The small molecule below binds the protein below.
Small molecule (SMILES): Nc1ccn([C@H]2C[C@H](O)[C@@H](COP(=O)(O)O)O2)c(=O)n1

Sequence of chain 34.A:
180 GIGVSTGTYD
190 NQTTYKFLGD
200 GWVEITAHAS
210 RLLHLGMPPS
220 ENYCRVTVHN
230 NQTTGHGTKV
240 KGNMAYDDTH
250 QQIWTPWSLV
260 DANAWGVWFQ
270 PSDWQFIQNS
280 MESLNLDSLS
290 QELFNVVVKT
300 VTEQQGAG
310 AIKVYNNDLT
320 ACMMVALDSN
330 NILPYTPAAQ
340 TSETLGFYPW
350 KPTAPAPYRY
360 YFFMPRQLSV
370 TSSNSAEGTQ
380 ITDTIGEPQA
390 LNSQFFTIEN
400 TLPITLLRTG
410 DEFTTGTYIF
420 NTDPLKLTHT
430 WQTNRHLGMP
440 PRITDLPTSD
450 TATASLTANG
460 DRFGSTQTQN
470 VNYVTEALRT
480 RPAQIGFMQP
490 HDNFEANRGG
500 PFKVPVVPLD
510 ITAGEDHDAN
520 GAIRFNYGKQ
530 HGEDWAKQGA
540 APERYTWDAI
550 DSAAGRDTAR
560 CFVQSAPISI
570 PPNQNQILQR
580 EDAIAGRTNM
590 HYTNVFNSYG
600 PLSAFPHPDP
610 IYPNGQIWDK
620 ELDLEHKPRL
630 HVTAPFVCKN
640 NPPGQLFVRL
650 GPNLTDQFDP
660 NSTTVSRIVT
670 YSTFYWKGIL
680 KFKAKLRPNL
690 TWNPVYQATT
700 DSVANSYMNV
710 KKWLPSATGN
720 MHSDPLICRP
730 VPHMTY

Binding-site contacts:
Ligand atom C3' contacts residue TRP201 of chain 34.A at 4.1 Å (hydrophobic).
Ligand atom N4 contacts residue ASP199 of chain 34.A at 4.0 Å.
Ligand atom C5' contacts residue TRP201 of chain 34.A at 3.5 Å (hydrophobic).
Ligand atom C2 contacts residue TRP201 of chain 34.A at 3.9 Å (hydrophobic).
Ligand atom O2 contacts residue LYS682 of chain 34.A at 4.2 Å.
Ligand atom C4 contacts residue TRP201 of chain 34.A at 3.3 Å (hydrophobic).
Ligand atom O4' contacts residue TRP201 of chain 34.A at 4.5 Å.
Ligand atom O2 contacts residue TRP201 of chain 34.A at 4.3 Å.
Ligand atom C1' contacts residue TRP201 of chain 34.A at 4.5 Å (hydrophobic).
Ligand atom O2 contacts residue LEU197 of chain 34.A at 4.0 Å.
Ligand atom O3' contacts residue LYS682 of chain 34.A at 3.1 Å (salt-bridge).
Ligand atom C4' contacts residue TRP201 of chain 34.A at 4.3 Å (hydrophobic).
Ligand atom N4 contacts residue TRP201 of chain 34.A at 3.8 Å.
Ligand atom C2' contacts residue LYS682 of chain 34.A at 3.6 Å.
Ligand atom OP1 contacts residue PRO423 of chain 34.A at 3.6 Å.
Ligand atom C3' contacts residue LYS682 of chain 34.A at 3.8 Å.
Ligand atom N4 contacts residue GLY198 of chain 34.A at 3.8 Å.
Ligand atom O5' contacts residue TRP201 of chain 34.A at 3.6 Å.
Ligand atom C2' contacts residue TRP201 of chain 34.A at 3.6 Å (hydrophobic).
Ligand atom N3 contacts residue TRP201 of chain 34.A at 3.6 Å.
Ligand atom C6 contacts residue TRP201 of chain 34.A at 3.5 Å (hydrophobic).
Ligand atom N1 contacts residue TRP201 of chain 34.A at 4.0 Å.
Ligand atom C5 contacts residue TRP201 of chain 34.A at 3.4 Å (hydrophobic).
Ligand atom C1' contacts residue LYS682 of chain 34.A at 4.5 Å.